The protein below binds the small molecule below.
Small molecule (SMILES): C[C@@H](O)[C@H](NC(=O)[C@H](Cc1ccc(O)cc1)NC(=O)CN)C(=O)N[C@@H](CC(=O)O)C(=O)O

Binding-site contacts:
Ligand atom OD1 contacts residue SER294 of chain 1.A at 2.8 Å (h-bond).
Ligand atom CA contacts residue THR330 of chain 1.A at 3.1 Å.
Ligand atom O contacts residue CA1 of chain 1.Q at 2.6 Å.
Ligand atom O contacts residue ASN332 of chain 1.A at 3.4 Å (h-bond).
Ligand atom C contacts residue CA1 of chain 1.D at 3.4 Å.
Ligand atom C contacts residue GLU329 of chain 1.A at 3.6 Å.
Ligand atom N contacts residue SER294 of chain 1.A at 3.3 Å (h-bond).
Ligand atom C contacts residue CA1 of chain 1.Q at 2.9 Å.
Ligand atom C contacts residue ASN332 of chain 1.A at 3.3 Å.
Ligand atom C contacts residue VAL292 of chain 1.A at 3.4 Å (hydrophobic).
Ligand atom OXT contacts residue THR330 of chain 1.A at 2.9 Å (h-bond).
Ligand atom O contacts residue ASN332 of chain 1.A at 2.8 Å (h-bond).
Ligand atom CG contacts residue GLU329 of chain 1.A at 3.5 Å.
Ligand atom O contacts residue GLU384 of chain 1.A at 3.3 Å (salt-bridge).
Ligand atom OG1 contacts residue ASN332 of chain 1.A at 2.9 Å (h-bond).
Ligand atom O contacts residue SER294 of chain 1.A at 3.5 Å (h-bond).
Ligand atom OXT contacts residue ASP341 of chain 1.A at 3.2 Å (salt-bridge).
Ligand atom CB contacts residue GLU329 of chain 1.A at 3.3 Å.
Ligand atom OXT contacts residue CA1 of chain 1.Q at 2.5 Å.
Ligand atom OD2 contacts residue SER294 of chain 1.A at 3.3 Å.
Ligand atom OXT contacts residue ASN332 of chain 1.A at 3.1 Å (h-bond).
Ligand atom OXT contacts residue GLU329 of chain 1.A at 3.5 Å.
Ligand atom O contacts residue VAL292 of chain 1.A at 3.0 Å (h-bond).
Ligand atom C contacts residue SER294 of chain 1.A at 3.2 Å.
Ligand atom O contacts residue TYR290 of chain 1.A at 3.5 Å (h-bond).
Ligand atom N contacts residue VAL292 of chain 1.A at 2.7 Å (h-bond).
Ligand atom O contacts residue GLU329 of chain 1.A at 3.5 Å (salt-bridge).
Ligand atom OXT contacts residue GLU384 of chain 1.A at 2.8 Å (salt-bridge).
Ligand atom CG contacts residue SER294 of chain 1.A at 3.5 Å.
Ligand atom OXT contacts residue CA1 of chain 1.D at 2.3 Å.
Ligand atom C contacts residue GLU384 of chain 1.A at 3.6 Å.
Ligand atom OD2 contacts residue GLY295 of chain 1.A at 3.0 Å (h-bond).
Ligand atom C contacts residue THR330 of chain 1.A at 3.4 Å.
Ligand atom CB contacts residue THR330 of chain 1.A at 3.4 Å.
Ligand atom CB contacts residue VAL292 of chain 1.A at 3.5 Å (hydrophobic).
Ligand atom O contacts residue PRO291 of chain 1.A at 3.5 Å.
Ligand atom O contacts residue SER294 of chain 1.A at 3.0 Å (h-bond).
Ligand atom OD2 contacts residue GLU329 of chain 1.A at 3.6 Å.
Ligand atom CA contacts residue VAL292 of chain 1.A at 3.2 Å (hydrophobic).
Ligand atom OD1 contacts residue PRO331 of chain 1.A at 3.4 Å.

Sequence of chain 1.A:
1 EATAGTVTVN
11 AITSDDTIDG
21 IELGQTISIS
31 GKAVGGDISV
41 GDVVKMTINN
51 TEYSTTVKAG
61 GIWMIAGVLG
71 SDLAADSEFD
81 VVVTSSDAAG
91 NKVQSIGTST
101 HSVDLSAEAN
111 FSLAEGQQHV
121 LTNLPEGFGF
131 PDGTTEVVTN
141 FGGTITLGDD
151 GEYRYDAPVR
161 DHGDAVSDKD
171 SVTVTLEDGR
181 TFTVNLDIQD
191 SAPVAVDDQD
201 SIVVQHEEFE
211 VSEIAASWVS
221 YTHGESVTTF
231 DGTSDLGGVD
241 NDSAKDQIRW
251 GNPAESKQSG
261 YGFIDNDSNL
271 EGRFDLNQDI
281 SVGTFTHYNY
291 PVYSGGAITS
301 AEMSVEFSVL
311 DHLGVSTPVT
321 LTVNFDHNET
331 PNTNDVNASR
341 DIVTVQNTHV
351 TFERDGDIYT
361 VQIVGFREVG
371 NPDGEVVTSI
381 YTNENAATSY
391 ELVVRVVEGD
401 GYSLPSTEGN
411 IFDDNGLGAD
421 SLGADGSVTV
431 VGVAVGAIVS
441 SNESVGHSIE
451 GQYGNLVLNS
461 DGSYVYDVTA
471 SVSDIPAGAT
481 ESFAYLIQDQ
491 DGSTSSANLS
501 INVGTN